A protein and the small-molecule ligand that binds it are described below.
Small molecule (SMILES): CC(=O)N[C@@H]1[C@@H](O)[C@H](O)[C@@H](CO)O[C@H]1O

Sequence of chain 17.A:
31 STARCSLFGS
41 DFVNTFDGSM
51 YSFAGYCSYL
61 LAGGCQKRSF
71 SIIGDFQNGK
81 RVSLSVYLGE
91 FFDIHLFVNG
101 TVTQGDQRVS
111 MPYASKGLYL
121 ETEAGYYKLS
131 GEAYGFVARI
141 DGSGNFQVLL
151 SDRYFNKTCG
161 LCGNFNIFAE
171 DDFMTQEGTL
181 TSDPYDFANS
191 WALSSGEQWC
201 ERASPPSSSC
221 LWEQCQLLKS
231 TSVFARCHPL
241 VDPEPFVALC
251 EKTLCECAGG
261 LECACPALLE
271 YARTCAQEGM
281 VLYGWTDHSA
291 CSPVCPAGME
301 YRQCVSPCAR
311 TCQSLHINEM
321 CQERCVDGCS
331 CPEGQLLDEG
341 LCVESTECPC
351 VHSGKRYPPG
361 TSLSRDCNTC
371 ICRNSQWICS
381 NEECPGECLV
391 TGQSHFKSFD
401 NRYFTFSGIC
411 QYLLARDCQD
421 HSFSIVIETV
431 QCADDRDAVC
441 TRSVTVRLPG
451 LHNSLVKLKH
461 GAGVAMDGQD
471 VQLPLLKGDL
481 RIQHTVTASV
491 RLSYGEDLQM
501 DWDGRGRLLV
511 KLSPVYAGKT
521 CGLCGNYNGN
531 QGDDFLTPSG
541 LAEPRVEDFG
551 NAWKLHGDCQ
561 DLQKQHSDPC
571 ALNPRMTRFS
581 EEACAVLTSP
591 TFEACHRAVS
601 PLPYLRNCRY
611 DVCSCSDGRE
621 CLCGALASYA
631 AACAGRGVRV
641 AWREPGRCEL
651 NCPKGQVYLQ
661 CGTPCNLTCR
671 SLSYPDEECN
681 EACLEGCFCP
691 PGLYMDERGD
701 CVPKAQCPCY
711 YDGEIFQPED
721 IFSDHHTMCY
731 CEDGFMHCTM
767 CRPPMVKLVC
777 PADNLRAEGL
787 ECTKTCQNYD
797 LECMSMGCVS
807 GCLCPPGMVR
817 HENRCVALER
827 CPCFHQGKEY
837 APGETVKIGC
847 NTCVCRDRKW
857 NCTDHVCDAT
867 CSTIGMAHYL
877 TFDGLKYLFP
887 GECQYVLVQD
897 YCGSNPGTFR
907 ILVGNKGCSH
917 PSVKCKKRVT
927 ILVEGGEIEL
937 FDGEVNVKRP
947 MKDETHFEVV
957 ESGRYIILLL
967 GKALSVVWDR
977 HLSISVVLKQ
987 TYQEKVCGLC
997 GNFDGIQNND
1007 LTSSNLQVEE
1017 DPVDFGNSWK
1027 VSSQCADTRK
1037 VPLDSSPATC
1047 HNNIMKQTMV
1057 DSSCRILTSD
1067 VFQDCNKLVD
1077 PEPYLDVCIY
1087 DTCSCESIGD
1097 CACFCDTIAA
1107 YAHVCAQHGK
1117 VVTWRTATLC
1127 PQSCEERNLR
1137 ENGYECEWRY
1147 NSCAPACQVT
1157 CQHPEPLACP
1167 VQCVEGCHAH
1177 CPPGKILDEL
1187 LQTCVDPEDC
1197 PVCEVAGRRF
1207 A

Binding-site contacts:
Ligand atom C2 contacts residue ASN156 of chain 17.A at 2.4 Å.
Ligand atom C7 contacts residue ASN156 of chain 17.A at 3.5 Å.
Ligand atom C1 contacts residue ASN156 of chain 17.A at 1.4 Å.
Ligand atom C3 contacts residue ASN156 of chain 17.A at 3.8 Å.
Ligand atom C4 contacts residue ASN156 of chain 17.A at 4.2 Å.
Ligand atom O7 contacts residue ASN156 of chain 17.A at 3.7 Å.
Ligand atom O5 contacts residue ASN156 of chain 17.A at 2.3 Å (h-bond).
Ligand atom C5 contacts residue ASN156 of chain 17.A at 3.6 Å.
Ligand atom N2 contacts residue ASN156 of chain 17.A at 2.9 Å (h-bond).
Ligand atom C8 contacts residue ASN166 of chain 17.A at 4.0 Å.